Sequence of chain 1.A:
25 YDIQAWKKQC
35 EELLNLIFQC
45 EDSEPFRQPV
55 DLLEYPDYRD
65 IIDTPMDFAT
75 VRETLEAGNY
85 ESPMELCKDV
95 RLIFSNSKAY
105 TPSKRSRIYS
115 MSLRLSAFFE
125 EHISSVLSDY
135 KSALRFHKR

Binding-site contacts:
Ligand atom F contacts residue GLU48 of chain 1.A at 3.4 Å.
Ligand atom C8 contacts residue VAL54 of chain 1.A at 3.8 Å (hydrophobic).
Ligand atom F contacts residue PRO49 of chain 1.A at 3.2 Å.
Ligand atom C12 contacts residue VAL54 of chain 1.A at 3.9 Å (hydrophobic).
Ligand atom F contacts residue GLN52 of chain 1.A at 3.6 Å.
Ligand atom C4 contacts residue ILE112 of chain 1.A at 3.5 Å (hydrophobic).
Ligand atom C3 contacts residue ILE112 of chain 1.A at 3.8 Å (hydrophobic).
Ligand atom C1 contacts residue ILE112 of chain 1.A at 3.9 Å (hydrophobic).
Ligand atom C3 contacts residue SER101 of chain 1.A at 3.5 Å.
Ligand atom O1 contacts residue VAL54 of chain 1.A at 4.0 Å.
Ligand atom O contacts residue SER101 of chain 1.A at 2.8 Å (h-bond).
Ligand atom C2 contacts residue THR105 of chain 1.A at 3.5 Å.
Ligand atom C contacts residue SER110 of chain 1.A at 3.7 Å.
Ligand atom F2 contacts residue PRO53 of chain 1.A at 4.0 Å.
Ligand atom C6 contacts residue TYR104 of chain 1.A at 3.9 Å (hydrophobic).
Ligand atom O contacts residue ILE112 of chain 1.A at 3.8 Å.
Ligand atom C7 contacts residue TYR59 of chain 1.A at 3.7 Å (hydrophobic).
Ligand atom C9 contacts residue PRO49 of chain 1.A at 3.5 Å (hydrophobic).
Ligand atom N1 contacts residue PRO49 of chain 1.A at 3.7 Å.
Ligand atom C3 contacts residue THR105 of chain 1.A at 3.9 Å.
Ligand atom O contacts residue PHE50 of chain 1.A at 3.7 Å.
Ligand atom C3 contacts residue TYR104 of chain 1.A at 4.0 Å (hydrophobic).
Ligand atom C5 contacts residue ILE112 of chain 1.A at 3.6 Å (hydrophobic).
Ligand atom O2 contacts residue TYR104 of chain 1.A at 3.5 Å.
Ligand atom C10 contacts residue GLN52 of chain 1.A at 3.7 Å.
Ligand atom C2 contacts residue SER110 of chain 1.A at 3.8 Å.
Ligand atom C9 contacts residue GLN52 of chain 1.A at 3.5 Å.
Ligand atom C4 contacts residue TYR104 of chain 1.A at 3.6 Å (hydrophobic).
Ligand atom O1 contacts residue TYR59 of chain 1.A at 3.3 Å.
Ligand atom N2 contacts residue PRO49 of chain 1.A at 2.7 Å (h-bond).
Ligand atom C9 contacts residue PRO53 of chain 1.A at 3.2 Å (hydrophobic).
Ligand atom N1 contacts residue VAL54 of chain 1.A at 3.7 Å.
Ligand atom C8 contacts residue PRO49 of chain 1.A at 3.6 Å (hydrophobic).
Ligand atom O2 contacts residue ILE112 of chain 1.A at 3.7 Å.
Ligand atom F2 contacts residue GLN52 of chain 1.A at 3.1 Å.
Ligand atom C5 contacts residue SER101 of chain 1.A at 3.8 Å.
Ligand atom C11 contacts residue PRO49 of chain 1.A at 3.0 Å (hydrophobic).
Ligand atom C10 contacts residue PRO49 of chain 1.A at 3.9 Å (hydrophobic).
Ligand atom N2 contacts residue GLN52 of chain 1.A at 4.0 Å.
Ligand atom C1 contacts residue TYR104 of chain 1.A at 3.9 Å (hydrophobic).

This small molecule binds to this protein.
Small molecule (SMILES): Cc1ccc(C(=O)N2CCN(C(=O)NCC(F)(F)F)CC2)o1